A small-molecule ligand and the protein it binds are described below.
Small molecule (SMILES): CN(Cc1cnc2nc(N)nc(N)c2n1)c1ccc(C(=O)N[C@@H](CCC(=O)O)C(=O)O)cc1

Binding-site contacts:
Ligand atom NA4 contacts residue CYS113 of chain 1.B at 3.3 Å.
Ligand atom N8 contacts residue LEU33 of chain 1.B at 3.6 Å.
Ligand atom N1 contacts residue ALA11 of chain 1.B at 3.5 Å.
Ligand atom O1 contacts residue ARG70 of chain 1.B at 2.7 Å (salt-bridge).
Ligand atom C6 contacts residue NDP1 of chain 1.J at 3.7 Å.
Ligand atom NA2 contacts residue THR134 of chain 1.B at 3.1 Å (h-bond).
Ligand atom CM contacts residue THR58 of chain 1.B at 3.5 Å.
Ligand atom O2 contacts residue ARG70 of chain 1.B at 3.2 Å (salt-bridge).
Ligand atom C7 contacts residue LEU25 of chain 1.B at 3.5 Å (hydrophobic).
Ligand atom C16 contacts residue PHE36 of chain 1.B at 3.5 Å (hydrophobic).
Ligand atom C9 contacts residue NDP1 of chain 1.J at 3.7 Å.
Ligand atom O2 contacts residue SER37 of chain 1.B at 3.2 Å (h-bond).
Ligand atom N3 contacts residue VAL9 of chain 1.B at 3.4 Å.
Ligand atom NA2 contacts residue ASP32 of chain 1.B at 2.7 Å (salt-bridge).
Ligand atom N5 contacts residue NDP1 of chain 1.J at 3.4 Å.
Ligand atom C4 contacts residue PHE36 of chain 1.B at 3.5 Å (hydrophobic).
Ligand atom C14 contacts residue ILE62 of chain 1.B at 3.6 Å (hydrophobic).
Ligand atom C15 contacts residue PHE36 of chain 1.B at 3.5 Å (hydrophobic).
Ligand atom C4 contacts residue VAL9 of chain 1.B at 3.6 Å (hydrophobic).
Ligand atom C2 contacts residue ASP32 of chain 1.B at 3.5 Å.
Ligand atom NA4 contacts residue NDP1 of chain 1.J at 3.6 Å.
Ligand atom C2 contacts residue ALA11 of chain 1.B at 3.6 Å (hydrophobic).
Ligand atom C4 contacts residue NDP1 of chain 1.J at 3.2 Å.
Ligand atom N3 contacts residue VAL10 of chain 1.B at 3.4 Å (h-bond).
Ligand atom NA4 contacts residue VAL9 of chain 1.B at 2.6 Å (h-bond).
Ligand atom NA2 contacts residue VAL10 of chain 1.B at 3.5 Å (h-bond).
Ligand atom C4A contacts residue NDP1 of chain 1.J at 3.1 Å.
Ligand atom NA4 contacts residue TYR119 of chain 1.B at 3.5 Å (h-bond).
Ligand atom C8A contacts residue NDP1 of chain 1.J at 3.6 Å.
Ligand atom C13 contacts residue ILE62 of chain 1.B at 3.7 Å (hydrophobic).
Ligand atom NA4 contacts residue PHE36 of chain 1.B at 3.4 Å.
Ligand atom N3 contacts residue NDP1 of chain 1.J at 3.8 Å.
Ligand atom C8A contacts residue ASP32 of chain 1.B at 3.7 Å.
Ligand atom C2 contacts residue VAL10 of chain 1.B at 3.7 Å (hydrophobic).
Ligand atom N1 contacts residue ASP32 of chain 1.B at 2.8 Å (salt-bridge).
Ligand atom O1 contacts residue LEU67 of chain 1.B at 3.7 Å.
Ligand atom NA2 contacts residue ALA11 of chain 1.B at 3.5 Å.
Ligand atom CT contacts residue ARG70 of chain 1.B at 3.4 Å.
Ligand atom N3 contacts residue ALA11 of chain 1.B at 3.7 Å.
Ligand atom OE1 contacts residue LYS34 of chain 1.B at 3.7 Å.

Sequence of chain 1.B:
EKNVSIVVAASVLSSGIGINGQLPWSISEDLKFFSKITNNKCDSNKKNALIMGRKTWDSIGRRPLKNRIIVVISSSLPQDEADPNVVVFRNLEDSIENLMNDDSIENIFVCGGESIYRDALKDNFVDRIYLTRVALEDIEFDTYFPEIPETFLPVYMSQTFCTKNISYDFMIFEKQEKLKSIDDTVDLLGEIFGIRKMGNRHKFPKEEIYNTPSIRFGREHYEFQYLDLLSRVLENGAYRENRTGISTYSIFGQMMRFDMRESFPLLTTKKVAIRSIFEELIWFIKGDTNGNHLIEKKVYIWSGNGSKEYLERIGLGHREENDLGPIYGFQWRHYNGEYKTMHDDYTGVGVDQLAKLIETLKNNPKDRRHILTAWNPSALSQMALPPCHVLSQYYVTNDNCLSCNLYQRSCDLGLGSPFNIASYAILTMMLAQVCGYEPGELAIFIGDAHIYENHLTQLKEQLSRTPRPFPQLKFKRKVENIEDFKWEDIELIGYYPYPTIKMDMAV